Sequence of chain 8.A:
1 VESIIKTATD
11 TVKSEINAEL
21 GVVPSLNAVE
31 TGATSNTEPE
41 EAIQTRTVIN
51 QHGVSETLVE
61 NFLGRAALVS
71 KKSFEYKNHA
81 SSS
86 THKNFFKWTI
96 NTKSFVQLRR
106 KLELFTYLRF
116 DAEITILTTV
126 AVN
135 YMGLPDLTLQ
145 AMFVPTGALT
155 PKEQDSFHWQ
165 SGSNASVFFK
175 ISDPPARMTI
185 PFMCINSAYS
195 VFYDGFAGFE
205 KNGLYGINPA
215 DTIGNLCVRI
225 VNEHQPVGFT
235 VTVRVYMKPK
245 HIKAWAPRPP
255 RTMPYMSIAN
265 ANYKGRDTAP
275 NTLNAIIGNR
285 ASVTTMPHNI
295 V

Sequence of chain 8.C:
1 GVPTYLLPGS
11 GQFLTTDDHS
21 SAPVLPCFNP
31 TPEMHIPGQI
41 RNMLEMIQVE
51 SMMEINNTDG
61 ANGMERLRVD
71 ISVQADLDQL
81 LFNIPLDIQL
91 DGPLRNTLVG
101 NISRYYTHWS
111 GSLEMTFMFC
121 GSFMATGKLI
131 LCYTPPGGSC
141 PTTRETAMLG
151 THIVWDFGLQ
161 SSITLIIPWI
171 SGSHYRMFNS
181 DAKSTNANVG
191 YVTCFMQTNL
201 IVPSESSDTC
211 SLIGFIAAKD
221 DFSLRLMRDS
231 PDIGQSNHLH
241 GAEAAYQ

Binding-site contacts:
Ligand atom C6 contacts residue GLY282 of chain 8.A at 3.6 Å.
Ligand atom O10 contacts residue ARG270 of chain 8.A at 3.6 Å.
Ligand atom C6 contacts residue ALA273 of chain 8.A at 3.8 Å (hydrophobic).
Ligand atom C11 contacts residue ILE233 of chain 8.C at 3.6 Å (hydrophobic).
Ligand atom O7 contacts residue PRO274 of chain 8.A at 3.6 Å.
Ligand atom O10 contacts residue ASN275 of chain 8.A at 3.0 Å (h-bond).
Ligand atom C5 contacts residue ASN283 of chain 8.A at 3.8 Å.
Ligand atom C5 contacts residue GLY282 of chain 8.A at 3.8 Å.
Ligand atom C5 contacts residue PRO274 of chain 8.A at 3.9 Å (hydrophobic).
Ligand atom C11 contacts residue ASP232 of chain 8.C at 3.6 Å.
Ligand atom C3 contacts residue ARG104 of chain 8.C at 3.8 Å.
Ligand atom O2 contacts residue GLY282 of chain 8.A at 3.8 Å.
Ligand atom C11 contacts residue GLY234 of chain 8.C at 3.8 Å.
Ligand atom C4 contacts residue ASN275 of chain 8.A at 3.7 Å.
Ligand atom O2 contacts residue ASP91 of chain 8.C at 2.5 Å (salt-bridge).
Ligand atom C5 contacts residue PRO231 of chain 8.C at 3.7 Å (hydrophobic).
Ligand atom N5 contacts residue ASN275 of chain 8.A at 3.4 Å (h-bond).
Ligand atom O4 contacts residue ASN275 of chain 8.A at 3.0 Å (h-bond).
Ligand atom C5 contacts residue ASN275 of chain 8.A at 3.5 Å.
Ligand atom C4 contacts residue PRO231 of chain 8.C at 3.6 Å (hydrophobic).
Ligand atom C2 contacts residue ASP91 of chain 8.C at 3.2 Å.
Ligand atom O6 contacts residue ASN283 of chain 8.A at 3.0 Å (h-bond).
Ligand atom N5 contacts residue PRO231 of chain 8.C at 3.0 Å (h-bond).
Ligand atom O6 contacts residue ALA273 of chain 8.A at 3.7 Å.
Ligand atom O4 contacts residue ARG95 of chain 8.C at 3.5 Å.
Ligand atom O2 contacts residue PRO274 of chain 8.A at 3.4 Å.
Ligand atom O1B contacts residue ARG104 of chain 8.C at 3.0 Å (salt-bridge).
Ligand atom O4 contacts residue PRO231 of chain 8.C at 3.9 Å.
Ligand atom C1 contacts residue ASN283 of chain 8.A at 3.4 Å.
Ligand atom C4 contacts residue ASP232 of chain 8.C at 3.4 Å.
Ligand atom O4 contacts residue ASP232 of chain 8.C at 2.8 Å (salt-bridge).
Ligand atom C1 contacts residue ARG104 of chain 8.C at 3.8 Å.
Ligand atom O3 contacts residue ASP91 of chain 8.C at 3.5 Å.
Ligand atom C11 contacts residue PRO231 of chain 8.C at 3.5 Å (hydrophobic).
Ligand atom O6 contacts residue GLY282 of chain 8.A at 3.5 Å.
Ligand atom C10 contacts residue ASN275 of chain 8.A at 3.3 Å.
Ligand atom O5 contacts residue ASN283 of chain 8.A at 3.7 Å.
Ligand atom C6 contacts residue ASN283 of chain 8.A at 3.8 Å.
Ligand atom O6 contacts residue PRO274 of chain 8.A at 3.6 Å.
Ligand atom C10 contacts residue PRO231 of chain 8.C at 3.8 Å (hydrophobic).

This small molecule binds to this protein.
Small molecule (SMILES): CC(=O)N[C@@H]1[C@@H](O)[C@H](O[C@@H]2O[C@H](CO)[C@H](O)[C@H](O[C@]3(C(=O)O)C[C@H](O)[C@@H](NC(C)=O)[C@H]([C@H](O)[C@H](O)CO)O3)[C@H]2O)[C@@H](CO)O[C@H]1O